Sequence of chain 1.A:
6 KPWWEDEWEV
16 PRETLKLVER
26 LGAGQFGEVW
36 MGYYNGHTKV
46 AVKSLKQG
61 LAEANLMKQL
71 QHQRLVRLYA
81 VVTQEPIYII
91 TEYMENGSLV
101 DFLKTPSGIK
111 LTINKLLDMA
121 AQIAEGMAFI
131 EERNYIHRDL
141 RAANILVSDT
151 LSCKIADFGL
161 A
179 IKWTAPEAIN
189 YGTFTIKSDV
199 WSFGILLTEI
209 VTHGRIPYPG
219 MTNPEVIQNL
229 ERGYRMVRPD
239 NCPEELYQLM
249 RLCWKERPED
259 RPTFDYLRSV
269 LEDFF

A small-molecule ligand and the protein it binds are described below.
Small molecule (SMILES): Cc1ccc(C(=O)Nc2cccc(C(F)(F)F)c2)cc1-c1ccc2nc(N)ncc2c1

Binding-site contacts:
Ligand atom C11 contacts residue VAL34 of chain 1.A at 3.5 Å (hydrophobic).
Ligand atom N31 contacts residue GLU63 of chain 1.A at 2.9 Å (salt-bridge).
Ligand atom C25 contacts residue ILE89 of chain 1.A at 3.6 Å (hydrophobic).
Ligand atom C25 contacts residue LYS48 of chain 1.A at 3.5 Å.
Ligand atom C25 contacts residue THR91 of chain 1.A at 3.6 Å.
Ligand atom C2 contacts residue ALA46 of chain 1.A at 3.4 Å (hydrophobic).
Ligand atom C4 contacts residue ALA46 of chain 1.A at 3.5 Å (hydrophobic).
Ligand atom F2 contacts residue ALA156 of chain 1.A at 3.5 Å.
Ligand atom C32 contacts residue GLU63 of chain 1.A at 3.5 Å.
Ligand atom O30 contacts residue ASP157 of chain 1.A at 2.7 Å (salt-bridge).
Ligand atom C19 contacts residue MET67 of chain 1.A at 3.6 Å (hydrophobic).
Ligand atom N31 contacts residue MET67 of chain 1.A at 3.6 Å.
Ligand atom C20 contacts residue THR91 of chain 1.A at 3.5 Å.
Ligand atom C25 contacts residue ALA46 of chain 1.A at 3.5 Å (hydrophobic).
Ligand atom F2 contacts residue HIS137 of chain 1.A at 3.6 Å.
Ligand atom N3 contacts residue MET94 of chain 1.A at 2.8 Å (h-bond).
Ligand atom F3 contacts residue LEU70 of chain 1.A at 3.4 Å.
Ligand atom N31 contacts residue LYS48 of chain 1.A at 3.7 Å.
Ligand atom C19 contacts residue GLU63 of chain 1.A at 3.4 Å.
Ligand atom N31 contacts residue ASP157 of chain 1.A at 3.2 Å (salt-bridge).
Ligand atom C20 contacts residue LYS48 of chain 1.A at 3.7 Å.
Ligand atom C8 contacts residue THR91 of chain 1.A at 3.3 Å.
Ligand atom C21 contacts residue THR91 of chain 1.A at 3.6 Å.
Ligand atom F2 contacts residue ILE155 of chain 1.A at 3.4 Å.
Ligand atom F1 contacts residue LEU75 of chain 1.A at 3.5 Å.
Ligand atom C37 contacts residue GLU63 of chain 1.A at 3.2 Å.
Ligand atom C25 contacts residue VAL47 of chain 1.A at 3.6 Å (hydrophobic).
Ligand atom C32 contacts residue ASP157 of chain 1.A at 3.6 Å.
Ligand atom C10 contacts residue VAL34 of chain 1.A at 3.7 Å (hydrophobic).
Ligand atom C4 contacts residue GLU92 of chain 1.A at 3.2 Å.
Ligand atom N3 contacts residue TYR93 of chain 1.A at 3.7 Å.
Ligand atom N15 contacts residue TYR93 of chain 1.A at 3.5 Å.
Ligand atom C4 contacts residue MET94 of chain 1.A at 3.5 Å (hydrophobic).
Ligand atom C8 contacts residue ALA46 of chain 1.A at 3.5 Å (hydrophobic).
Ligand atom O30 contacts residue ALA156 of chain 1.A at 3.3 Å.
Ligand atom C19 contacts residue LYS48 of chain 1.A at 3.7 Å.
Ligand atom O30 contacts residue VAL76 of chain 1.A at 3.5 Å.
Ligand atom C10 contacts residue PHE158 of chain 1.A at 3.5 Å (hydrophobic).
Ligand atom N15 contacts residue MET94 of chain 1.A at 2.8 Å (h-bond).
Ligand atom C29 contacts residue ASP157 of chain 1.A at 3.1 Å.